Sequence of chain 1.H:
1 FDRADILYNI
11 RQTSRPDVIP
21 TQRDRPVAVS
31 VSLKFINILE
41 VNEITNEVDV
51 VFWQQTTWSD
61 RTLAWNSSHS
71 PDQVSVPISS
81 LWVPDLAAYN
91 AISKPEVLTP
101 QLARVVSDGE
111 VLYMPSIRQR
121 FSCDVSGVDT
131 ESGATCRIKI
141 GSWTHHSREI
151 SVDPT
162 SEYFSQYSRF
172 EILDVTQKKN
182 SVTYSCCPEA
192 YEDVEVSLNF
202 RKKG

Sequence of chain 1.I:
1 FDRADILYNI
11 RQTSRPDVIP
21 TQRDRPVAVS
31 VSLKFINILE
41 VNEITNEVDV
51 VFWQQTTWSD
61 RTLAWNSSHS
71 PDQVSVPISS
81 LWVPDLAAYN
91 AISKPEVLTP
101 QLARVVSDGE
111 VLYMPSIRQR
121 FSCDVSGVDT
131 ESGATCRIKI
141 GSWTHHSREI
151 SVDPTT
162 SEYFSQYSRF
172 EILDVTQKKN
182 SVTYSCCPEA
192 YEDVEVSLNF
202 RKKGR

Binding-site contacts:
Ligand atom C13 contacts residue ASP194 of chain 1.H at 4.2 Å.
Ligand atom N3 contacts residue TYR192 of chain 1.H at 4.2 Å.
Ligand atom C12 contacts residue GLU193 of chain 1.H at 4.5 Å.
Ligand atom C12 contacts residue TYR89 of chain 1.H at 3.5 Å (hydrophobic).
Ligand atom C7 contacts residue TRP53 of chain 1.I at 4.2 Å (hydrophobic).
Ligand atom C5 contacts residue TYR185 of chain 1.H at 3.3 Å (hydrophobic).
Ligand atom N1 contacts residue TYR164 of chain 1.I at 4.0 Å.
Ligand atom C2 contacts residue TRP53 of chain 1.I at 3.9 Å (hydrophobic).
Ligand atom C14 contacts residue TYR192 of chain 1.H at 3.6 Å (hydrophobic).
Ligand atom C4 contacts residue TYR164 of chain 1.I at 4.0 Å (hydrophobic).
Ligand atom C8 contacts residue TRP53 of chain 1.I at 4.4 Å (hydrophobic).
Ligand atom C11 contacts residue TYR192 of chain 1.H at 4.0 Å (hydrophobic).
Ligand atom C6 contacts residue TYR185 of chain 1.H at 4.1 Å (hydrophobic).
Ligand atom C13 contacts residue TYR89 of chain 1.H at 3.4 Å (hydrophobic).
Ligand atom C14 contacts residue ASP194 of chain 1.H at 3.2 Å.
Ligand atom C3 contacts residue TYR164 of chain 1.I at 3.5 Å (hydrophobic).
Ligand atom C15 contacts residue TYR192 of chain 1.H at 4.1 Å (hydrophobic).
Ligand atom C14 contacts residue TYR89 of chain 1.H at 4.2 Å (hydrophobic).
Ligand atom C14 contacts residue GLU193 of chain 1.H at 3.6 Å.
Ligand atom C4 contacts residue GLU163 of chain 1.I at 3.9 Å.
Ligand atom C4 contacts residue TYR185 of chain 1.H at 4.4 Å (hydrophobic).
Ligand atom N1 contacts residue TYR185 of chain 1.H at 4.0 Å.
Ligand atom N4 contacts residue TYR185 of chain 1.H at 3.7 Å.
Ligand atom C13 contacts residue TYR192 of chain 1.H at 3.5 Å (hydrophobic).
Ligand atom C3 contacts residue GLU163 of chain 1.I at 3.9 Å.
Ligand atom C2 contacts residue GLU163 of chain 1.I at 4.5 Å.
Ligand atom C1 contacts residue GLU163 of chain 1.I at 3.0 Å.
Ligand atom C12 contacts residue TYR192 of chain 1.H at 3.6 Å (hydrophobic).
Ligand atom C2 contacts residue TYR164 of chain 1.I at 3.9 Å (hydrophobic).
Ligand atom C1 contacts residue TYR164 of chain 1.I at 3.6 Å (hydrophobic).
Ligand atom C15 contacts residue VAL183 of chain 1.H at 4.5 Å (hydrophobic).
Ligand atom C15 contacts residue ASP194 of chain 1.H at 3.5 Å.
Ligand atom N3 contacts residue TYR185 of chain 1.H at 4.1 Å.
Ligand atom C13 contacts residue GLU193 of chain 1.H at 3.3 Å.
Ligand atom N2 contacts residue TYR185 of chain 1.H at 3.9 Å.

A protein and the small-molecule ligand that binds it are described below.
Small molecule (SMILES): CCN1CCN[C@H]1c1cccc(-c2ccccn2)n1